Binding-site contacts:
Ligand atom O5 contacts residue SER102 of chain 1.K at 3.8 Å.
Ligand atom C4 contacts residue ASN100 of chain 1.K at 4.2 Å.
Ligand atom C7 contacts residue ASN100 of chain 1.K at 3.0 Å.
Ligand atom N2 contacts residue ASN100 of chain 1.K at 2.9 Å (h-bond).
Ligand atom C5 contacts residue ASN100 of chain 1.K at 3.6 Å.
Ligand atom C1 contacts residue SER102 of chain 1.K at 3.7 Å.
Ligand atom C3 contacts residue ASN100 of chain 1.K at 3.8 Å.
Ligand atom O5 contacts residue ASN100 of chain 1.K at 2.3 Å (h-bond).
Ligand atom C8 contacts residue ASN100 of chain 1.K at 4.2 Å.
Ligand atom O7 contacts residue ASN100 of chain 1.K at 2.8 Å (h-bond).
Ligand atom C1 contacts residue ASN100 of chain 1.K at 1.4 Å.
Ligand atom C2 contacts residue ASN100 of chain 1.K at 2.4 Å.
Ligand atom O6 contacts residue ASN100 of chain 1.K at 4.5 Å.

The small molecule below binds the protein below.
Small molecule (SMILES): CC(=O)N[C@@H]1[C@@H](O)[C@H](O)[C@@H](CO)O[C@H]1O

Sequence of chain 1.K:
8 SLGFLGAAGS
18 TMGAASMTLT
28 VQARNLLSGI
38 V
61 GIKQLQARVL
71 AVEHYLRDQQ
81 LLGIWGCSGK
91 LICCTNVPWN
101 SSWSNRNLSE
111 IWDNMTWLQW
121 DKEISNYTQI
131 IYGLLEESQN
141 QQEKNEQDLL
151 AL